Sequence of chain 1.B:
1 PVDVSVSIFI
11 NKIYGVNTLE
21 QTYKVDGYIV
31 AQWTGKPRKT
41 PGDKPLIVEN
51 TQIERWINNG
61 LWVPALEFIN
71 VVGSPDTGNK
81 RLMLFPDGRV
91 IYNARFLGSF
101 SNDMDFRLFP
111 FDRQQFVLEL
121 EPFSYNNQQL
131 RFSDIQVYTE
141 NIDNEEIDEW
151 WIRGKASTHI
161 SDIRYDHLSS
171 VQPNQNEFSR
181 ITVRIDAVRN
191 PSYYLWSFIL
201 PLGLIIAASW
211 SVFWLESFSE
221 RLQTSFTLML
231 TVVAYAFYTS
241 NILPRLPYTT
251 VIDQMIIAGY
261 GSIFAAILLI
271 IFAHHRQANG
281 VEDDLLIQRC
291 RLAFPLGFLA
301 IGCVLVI

This protein binds this small molecule.
Small molecule (SMILES): CCN(CC)CCN1C(=O)CN=C(c2ccccc2F)c2cc(Br)ccc21

Binding-site contacts:
Ligand atom NAR contacts residue SER170 of chain 1.C at 3.7 Å.
Ligand atom CAZ contacts residue TYR165 of chain 1.C at 3.4 Å (hydrophobic).
Ligand atom CAZ contacts residue PHE9 of chain 1.B at 3.7 Å (hydrophobic).
Ligand atom CAX contacts residue ILE91 of chain 1.B at 4.1 Å (hydrophobic).
Ligand atom BR contacts residue PHE9 of chain 1.B at 3.5 Å.
Ligand atom FAA contacts residue TYR28 of chain 1.B at 3.8 Å.
Ligand atom CA contacts residue VAL30 of chain 1.B at 3.5 Å (hydrophobic).
Ligand atom BR contacts residue GLU140 of chain 1.B at 2.8 Å.
Ligand atom CAJ contacts residue TYR165 of chain 1.C at 3.9 Å (hydrophobic).
Ligand atom BR contacts residue TYR165 of chain 1.C at 3.5 Å.
Ligand atom CAW contacts residue GLN172 of chain 1.C at 2.9 Å.
Ligand atom CAU contacts residue TYR165 of chain 1.C at 4.0 Å (hydrophobic).
Ligand atom CAY contacts residue PHE9 of chain 1.B at 3.4 Å (hydrophobic).
Ligand atom CAS contacts residue SER170 of chain 1.C at 2.9 Å.
Ligand atom CAK contacts residue GLU121 of chain 1.C at 4.0 Å.
Ligand atom CA contacts residue ASN93 of chain 1.B at 4.2 Å.
Ligand atom CAX contacts residue GLN172 of chain 1.C at 3.1 Å.
Ligand atom CAW contacts residue SER170 of chain 1.C at 3.4 Å.
Ligand atom CAY contacts residue TYR165 of chain 1.C at 3.6 Å (hydrophobic).
Ligand atom CAS contacts residue HIS167 of chain 1.C at 3.9 Å.
Ligand atom CAZ contacts residue HIS167 of chain 1.C at 3.2 Å.
Ligand atom CAJ contacts residue GLU121 of chain 1.C at 4.0 Å.
Ligand atom CAT contacts residue SER170 of chain 1.C at 3.1 Å.
Ligand atom CAV contacts residue HIS167 of chain 1.C at 3.0 Å.
Ligand atom CA contacts residue PHE9 of chain 1.B at 4.2 Å (hydrophobic).
Ligand atom CAV contacts residue TYR165 of chain 1.C at 3.9 Å (hydrophobic).
Ligand atom CAC contacts residue TYR28 of chain 1.B at 3.6 Å (hydrophobic).
Ligand atom CAC contacts residue TYR165 of chain 1.C at 4.2 Å (hydrophobic).
Ligand atom CAW contacts residue VAL171 of chain 1.C at 3.5 Å (hydrophobic).
Ligand atom O contacts residue ARG81 of chain 1.B at 4.1 Å.
Ligand atom CAM contacts residue PHE9 of chain 1.B at 4.3 Å (hydrophobic).
Ligand atom CAQ contacts residue GLN172 of chain 1.C at 3.8 Å.
Ligand atom N contacts residue ASN93 of chain 1.B at 3.8 Å.
Ligand atom CAU contacts residue PHE9 of chain 1.B at 3.8 Å (hydrophobic).
Ligand atom N contacts residue VAL30 of chain 1.B at 4.2 Å.
Ligand atom CAK contacts residue PHE123 of chain 1.C at 4.0 Å (hydrophobic).
Ligand atom CAN contacts residue HIS167 of chain 1.C at 4.2 Å.
Ligand atom CAX contacts residue VAL171 of chain 1.C at 3.7 Å (hydrophobic).
Ligand atom CAV contacts residue PHE9 of chain 1.B at 4.2 Å (hydrophobic).
Ligand atom NAR contacts residue GLN172 of chain 1.C at 4.1 Å.

Sequence of chain 1.C:
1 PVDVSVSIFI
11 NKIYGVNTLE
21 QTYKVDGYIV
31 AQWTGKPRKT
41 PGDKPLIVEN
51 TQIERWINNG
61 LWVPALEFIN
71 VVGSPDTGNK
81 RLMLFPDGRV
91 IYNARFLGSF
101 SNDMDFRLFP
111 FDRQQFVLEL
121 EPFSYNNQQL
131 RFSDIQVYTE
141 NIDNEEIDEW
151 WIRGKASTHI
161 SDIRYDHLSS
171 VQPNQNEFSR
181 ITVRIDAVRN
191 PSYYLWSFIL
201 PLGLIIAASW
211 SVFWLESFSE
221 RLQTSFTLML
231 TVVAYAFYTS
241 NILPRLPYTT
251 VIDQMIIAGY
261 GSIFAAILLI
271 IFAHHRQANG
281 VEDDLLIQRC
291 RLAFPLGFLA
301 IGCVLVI